Binding-site contacts:
Ligand atom C5 contacts residue ASN110 of chain 1.D at 3.6 Å.
Ligand atom C7 contacts residue SER112 of chain 1.D at 4.3 Å.
Ligand atom C5 contacts residue HIS114 of chain 1.D at 3.5 Å.
Ligand atom O4 contacts residue HIS114 of chain 1.D at 4.3 Å.
Ligand atom C1 contacts residue SER112 of chain 1.D at 3.6 Å.
Ligand atom C7 contacts residue ASN110 of chain 1.D at 3.5 Å.
Ligand atom C8 contacts residue ASN110 of chain 1.D at 3.5 Å.
Ligand atom C4 contacts residue ASN110 of chain 1.D at 4.2 Å.
Ligand atom O5 contacts residue ASN110 of chain 1.D at 2.4 Å (h-bond).
Ligand atom C7 contacts residue HIS114 of chain 1.D at 4.0 Å.
Ligand atom N2 contacts residue ASN110 of chain 1.D at 2.9 Å (h-bond).
Ligand atom C3 contacts residue SER112 of chain 1.D at 4.1 Å.
Ligand atom C2 contacts residue ASN110 of chain 1.D at 2.4 Å.
Ligand atom O7 contacts residue SER112 of chain 1.D at 4.5 Å.
Ligand atom C1 contacts residue HIS114 of chain 1.D at 3.8 Å.
Ligand atom C2 contacts residue SER112 of chain 1.D at 3.8 Å.
Ligand atom C8 contacts residue HIS114 of chain 1.D at 3.7 Å.
Ligand atom O7 contacts residue HIS114 of chain 1.D at 4.0 Å.
Ligand atom C3 contacts residue ASN110 of chain 1.D at 3.8 Å.
Ligand atom C7 contacts residue SER111 of chain 1.D at 4.2 Å.
Ligand atom C1 contacts residue ASN110 of chain 1.D at 1.4 Å.
Ligand atom N2 contacts residue SER112 of chain 1.D at 3.3 Å (h-bond).
Ligand atom O5 contacts residue HIS114 of chain 1.D at 3.6 Å.
Ligand atom O7 contacts residue SER111 of chain 1.D at 3.5 Å (h-bond).
Ligand atom C6 contacts residue HIS114 of chain 1.D at 3.8 Å.

A protein and the small-molecule ligand that binds it are described below.
Small molecule (SMILES): CC(=O)N[C@H]1[C@H](O[C@H]2[C@H](O)[C@@H](NC(C)=O)CO[C@@H]2CO)O[C@H](CO)[C@@H](O[C@@H]2O[C@H](CO)[C@@H](O)[C@H](O)[C@@H]2O)[C@@H]1O

Sequence of chain 1.D:
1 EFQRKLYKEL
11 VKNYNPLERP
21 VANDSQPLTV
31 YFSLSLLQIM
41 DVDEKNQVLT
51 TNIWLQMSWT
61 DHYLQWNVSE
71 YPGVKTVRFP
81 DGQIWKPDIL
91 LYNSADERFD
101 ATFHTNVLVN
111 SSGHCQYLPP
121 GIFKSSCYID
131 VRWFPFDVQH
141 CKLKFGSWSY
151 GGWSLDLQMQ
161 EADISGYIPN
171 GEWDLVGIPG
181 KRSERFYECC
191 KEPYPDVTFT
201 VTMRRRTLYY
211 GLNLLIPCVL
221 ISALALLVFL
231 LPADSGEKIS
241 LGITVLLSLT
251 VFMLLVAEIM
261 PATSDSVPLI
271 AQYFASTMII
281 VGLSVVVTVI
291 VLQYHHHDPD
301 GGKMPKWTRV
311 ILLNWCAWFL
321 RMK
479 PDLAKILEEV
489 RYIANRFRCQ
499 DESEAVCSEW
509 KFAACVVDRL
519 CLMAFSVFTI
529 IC